Sequence of chain 1.B:
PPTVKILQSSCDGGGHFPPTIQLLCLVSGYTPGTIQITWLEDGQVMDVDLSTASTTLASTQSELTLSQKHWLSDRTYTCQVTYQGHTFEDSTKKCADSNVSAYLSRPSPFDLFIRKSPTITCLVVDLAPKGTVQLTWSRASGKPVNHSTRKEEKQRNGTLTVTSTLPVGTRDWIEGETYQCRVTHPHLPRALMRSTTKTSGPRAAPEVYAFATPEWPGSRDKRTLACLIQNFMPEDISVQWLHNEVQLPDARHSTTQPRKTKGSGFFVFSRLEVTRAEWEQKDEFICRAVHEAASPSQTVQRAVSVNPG

Binding-site contacts:
Ligand atom C6 contacts residue SER115 of chain 1.B at 3.9 Å.
Ligand atom O4 contacts residue TYR113 of chain 1.B at 4.1 Å.
Ligand atom O6 contacts residue VAL135 of chain 1.B at 4.1 Å.
Ligand atom N2 contacts residue THR170 of chain 1.B at 3.6 Å.
Ligand atom C6 contacts residue VAL135 of chain 1.B at 4.1 Å (hydrophobic).
Ligand atom C5 contacts residue ASN168 of chain 1.B at 3.6 Å.
Ligand atom C6 contacts residue SER118 of chain 1.B at 3.8 Å.
Ligand atom N2 contacts residue ASP136 of chain 1.B at 3.2 Å (salt-bridge).
Ligand atom C1 contacts residue TYR113 of chain 1.B at 3.9 Å (hydrophobic).
Ligand atom O6 contacts residue GLN166 of chain 1.B at 2.9 Å (h-bond).
Ligand atom C2 contacts residue TYR113 of chain 1.B at 4.0 Å (hydrophobic).
Ligand atom O4 contacts residue SER118 of chain 1.B at 3.5 Å.
Ligand atom O5 contacts residue ASN168 of chain 1.B at 2.3 Å (h-bond).
Ligand atom C7 contacts residue ASP136 of chain 1.B at 3.5 Å.
Ligand atom O3 contacts residue LEU133 of chain 1.B at 3.6 Å.
Ligand atom C4 contacts residue GLN268 of chain 1.B at 4.0 Å.
Ligand atom C8 contacts residue THR170 of chain 1.B at 4.1 Å.
Ligand atom C3 contacts residue TYR113 of chain 1.B at 3.6 Å (hydrophobic).
Ligand atom O7 contacts residue ASN168 of chain 1.B at 4.0 Å.
Ligand atom C2 contacts residue ASN168 of chain 1.B at 2.5 Å.
Ligand atom C5 contacts residue TYR113 of chain 1.B at 4.0 Å (hydrophobic).
Ligand atom O7 contacts residue THR172 of chain 1.B at 3.4 Å.
Ligand atom C1 contacts residue ASN168 of chain 1.B at 1.4 Å.
Ligand atom C1 contacts residue THR170 of chain 1.B at 3.4 Å.
Ligand atom O6 contacts residue TYR113 of chain 1.B at 3.5 Å (h-bond).
Ligand atom C3 contacts residue ASN168 of chain 1.B at 3.8 Å.
Ligand atom C7 contacts residue ASN168 of chain 1.B at 3.6 Å.
Ligand atom O3 contacts residue ASP136 of chain 1.B at 3.6 Å (salt-bridge).
Ligand atom O6 contacts residue SER118 of chain 1.B at 3.8 Å.
Ligand atom C6 contacts residue LEU133 of chain 1.B at 4.1 Å (hydrophobic).
Ligand atom O4 contacts residue GLN268 of chain 1.B at 3.4 Å (h-bond).
Ligand atom C8 contacts residue ASP136 of chain 1.B at 3.3 Å.
Ligand atom N2 contacts residue ASN168 of chain 1.B at 2.9 Å (h-bond).
Ligand atom C3 contacts residue ASP136 of chain 1.B at 4.0 Å.
Ligand atom O5 contacts residue VAL135 of chain 1.B at 4.0 Å.
Ligand atom C6 contacts residue TYR113 of chain 1.B at 3.1 Å (hydrophobic).
Ligand atom O7 contacts residue VAL135 of chain 1.B at 4.0 Å.
Ligand atom C6 contacts residue GLN166 of chain 1.B at 3.9 Å.
Ligand atom O3 contacts residue GLN268 of chain 1.B at 3.4 Å (h-bond).
Ligand atom O6 contacts residue ASP136 of chain 1.B at 4.1 Å.

The small molecule below binds the protein below.
Small molecule (SMILES): CC(=O)N[C@H]1[C@H](O[C@H]2[C@H](O)[C@@H](NC(C)=O)CO[C@@H]2CO)O[C@H](CO)[C@@H](O[C@@H]2O[C@H](CO[C@H]3O[C@H](CO)[C@@H](O[C@H]4O[C@H](CO)[C@@H](O)[C@H](O)[C@@H]4O)[C@H](O[C@H]4O[C@H](CO)[C@@H](O)[C@H](O)[C@@H]4O)[C@@H]3O)[C@@H](O)[C@H](O[C@H]3O[C@H](CO)[C@@H](O)[C@H](O)[C@@H]3O)[C@@H]2O)[C@@H]1O